Sequence of chain 1.A:
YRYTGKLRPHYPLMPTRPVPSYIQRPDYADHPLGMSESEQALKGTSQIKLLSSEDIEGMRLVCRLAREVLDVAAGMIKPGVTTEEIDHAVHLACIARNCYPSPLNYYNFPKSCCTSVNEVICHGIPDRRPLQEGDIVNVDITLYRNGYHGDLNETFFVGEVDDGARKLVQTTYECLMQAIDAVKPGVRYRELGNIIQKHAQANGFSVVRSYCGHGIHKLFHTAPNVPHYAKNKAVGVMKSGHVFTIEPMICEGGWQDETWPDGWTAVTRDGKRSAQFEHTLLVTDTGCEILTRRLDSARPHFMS

The protein below binds the small molecule below.
Small molecule (SMILES): Cc1nc(-c2ccccn2)nc(NCCNc2cccc(C(F)(F)F)n2)c1Cl

Binding-site contacts:
Ligand atom N2 contacts residue HIS148 of chain 1.A at 3.1 Å (h-bond).
Ligand atom C2 contacts residue CYS139 of chain 1.A at 3.6 Å (hydrophobic).
Ligand atom C2 contacts residue PRO128 of chain 1.A at 3.9 Å (hydrophobic).
Ligand atom C9 contacts residue HIS148 of chain 1.A at 4.0 Å.
Ligand atom C1 contacts residue CO1 of chain 1.E at 3.2 Å.
Ligand atom C3 contacts residue TYR131 of chain 1.A at 3.8 Å (hydrophobic).
Ligand atom C9 contacts residue CO1 of chain 1.E at 3.3 Å.
Ligand atom C12 contacts residue CO1 of chain 1.E at 3.6 Å.
Ligand atom C3 contacts residue PHE134 of chain 1.A at 3.8 Å (hydrophobic).
Ligand atom C10 contacts residue TYR132 of chain 1.A at 3.8 Å (hydrophobic).
Ligand atom C6 contacts residue HIS148 of chain 1.A at 3.5 Å.
Ligand atom C12 contacts residue HIS246 of chain 1.A at 3.4 Å.
Ligand atom C1 contacts residue CYS139 of chain 1.A at 3.4 Å (hydrophobic).
Ligand atom F3 contacts residue HIS148 of chain 1.A at 3.6 Å.
Ligand atom N1 contacts residue CO1 of chain 1.E at 2.2 Å.
Ligand atom N1 contacts residue HIS148 of chain 1.A at 3.0 Å (h-bond).
Ligand atom C18 contacts residue TYR236 of chain 1.A at 3.9 Å (hydrophobic).
Ligand atom C6 contacts residue HIS246 of chain 1.A at 3.4 Å.
Ligand atom C5 contacts residue CO1 of chain 1.E at 2.9 Å.
Ligand atom C9 contacts residue HIS246 of chain 1.A at 3.1 Å.
Ligand atom N3 contacts residue TYR131 of chain 1.A at 3.4 Å.
Ligand atom C8 contacts residue HIS246 of chain 1.A at 3.7 Å.
Ligand atom C7 contacts residue TYR131 of chain 1.A at 4.0 Å (hydrophobic).
Ligand atom F1 contacts residue TYR236 of chain 1.A at 3.3 Å.
Ligand atom C11 contacts residue TYR132 of chain 1.A at 3.7 Å (hydrophobic).
Ligand atom C5 contacts residue HIS246 of chain 1.A at 4.0 Å.
Ligand atom C7 contacts residue HIS246 of chain 1.A at 3.9 Å.
Ligand atom C5 contacts residue HIS148 of chain 1.A at 3.3 Å.
Ligand atom F3 contacts residue TYR236 of chain 1.A at 3.7 Å.
Ligand atom C10 contacts residue TYR131 of chain 1.A at 3.5 Å (hydrophobic).
Ligand atom C1 contacts residue HIS148 of chain 1.A at 3.7 Å.
Ligand atom C2 contacts residue PHE134 of chain 1.A at 3.9 Å (hydrophobic).
Ligand atom C4 contacts residue TRP289 of chain 1.A at 3.3 Å (hydrophobic).
Ligand atom F2 contacts residue TYR236 of chain 1.A at 4.0 Å.
Ligand atom C3 contacts residue TRP289 of chain 1.A at 3.7 Å (hydrophobic).
Ligand atom N2 contacts residue CO1 of chain 1.E at 2.2 Å.
Ligand atom C4 contacts residue TYR131 of chain 1.A at 3.5 Å (hydrophobic).
Ligand atom C6 contacts residue CO1 of chain 1.E at 3.0 Å.
Ligand atom N2 contacts residue HIS246 of chain 1.A at 3.1 Å (h-bond).
Ligand atom N3 contacts residue HIS246 of chain 1.A at 3.7 Å.